Sequence of chain 2.A:
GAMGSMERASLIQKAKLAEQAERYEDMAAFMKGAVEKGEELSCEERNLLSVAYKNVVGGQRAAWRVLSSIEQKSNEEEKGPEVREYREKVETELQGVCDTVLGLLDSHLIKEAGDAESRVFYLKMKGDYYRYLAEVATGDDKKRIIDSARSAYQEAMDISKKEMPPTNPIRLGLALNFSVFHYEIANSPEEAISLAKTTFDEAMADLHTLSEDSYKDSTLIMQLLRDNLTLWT

This protein binds this small molecule.
Small molecule (SMILES): CC(C)[C@H](NC(=O)[C@@H](NC(=O)[C@H](C)NC(=O)[C@@H]1CCCN1C(=O)[C@@H](N)Cc1ccccc1)[C@@H](C)OP(=O)(O)O)C(=O)O

Binding-site contacts:
Ligand atom CE2 contacts residue ARG65 of chain 2.A at 3.6 Å.
Ligand atom N contacts residue ASN180 of chain 2.A at 2.9 Å (h-bond).
Ligand atom O contacts residue VAL183 of chain 2.A at 3.5 Å.
Ligand atom CD1 contacts residue ARG65 of chain 2.A at 3.0 Å.
Ligand atom CG2 contacts residue ASN180 of chain 2.A at 3.6 Å.
Ligand atom O3P contacts residue TYR135 of chain 2.A at 2.6 Å (h-bond).
Ligand atom C contacts residue LYS127 of chain 2.A at 3.7 Å.
Ligand atom CA contacts residue ASN231 of chain 2.A at 3.6 Å.
Ligand atom O3P contacts residue ARG134 of chain 2.A at 2.9 Å (salt-bridge).
Ligand atom O1P contacts residue ARG61 of chain 2.A at 2.9 Å (salt-bridge).
Ligand atom P contacts residue TYR135 of chain 2.A at 3.7 Å.
Ligand atom CG2 contacts residue VAL183 of chain 2.A at 3.7 Å (hydrophobic).
Ligand atom CZ contacts residue ARG65 of chain 2.A at 3.4 Å.
Ligand atom O contacts residue LEU179 of chain 2.A at 3.5 Å.
Ligand atom OXT contacts residue NK61 of chain 2.E at 3.6 Å.
Ligand atom CB contacts residue ASN231 of chain 2.A at 3.6 Å.
Ligand atom CG2 contacts residue GLY176 of chain 2.A at 3.5 Å.
Ligand atom O1P contacts residue LYS54 of chain 2.A at 3.4 Å (salt-bridge).
Ligand atom CA contacts residue ASN180 of chain 2.A at 3.2 Å.
Ligand atom OXT contacts residue LYS54 of chain 2.A at 3.7 Å.
Ligand atom CG1 contacts residue LEU227 of chain 2.A at 3.5 Å (hydrophobic).
Ligand atom CD2 contacts residue ARG65 of chain 2.A at 3.4 Å.
Ligand atom O contacts residue ASN180 of chain 2.A at 2.9 Å (h-bond).
Ligand atom CG contacts residue VAL183 of chain 2.A at 3.8 Å (hydrophobic).
Ligand atom O contacts residue LYS127 of chain 2.A at 2.8 Å (salt-bridge).
Ligand atom CG contacts residue ARG65 of chain 2.A at 3.1 Å.
Ligand atom CB contacts residue ASN180 of chain 2.A at 3.2 Å.
Ligand atom O contacts residue LYS54 of chain 2.A at 3.4 Å (salt-bridge).
Ligand atom P contacts residue ARG61 of chain 2.A at 3.6 Å.
Ligand atom C contacts residue ASN231 of chain 2.A at 3.7 Å.
Ligand atom CA contacts residue LEU179 of chain 2.A at 3.8 Å (hydrophobic).
Ligand atom O2P contacts residue ARG134 of chain 2.A at 2.8 Å (salt-bridge).
Ligand atom CA contacts residue ASN231 of chain 2.A at 3.7 Å.
Ligand atom O contacts residue ASN231 of chain 2.A at 3.0 Å (h-bond).
Ligand atom O2P contacts residue ARG61 of chain 2.A at 2.9 Å (salt-bridge).
Ligand atom C contacts residue ASN180 of chain 2.A at 3.6 Å.
Ligand atom P contacts residue ARG134 of chain 2.A at 3.8 Å.
Ligand atom N contacts residue ASN231 of chain 2.A at 2.9 Å (h-bond).
Ligand atom CB contacts residue ASN231 of chain 2.A at 3.6 Å.
Ligand atom CE1 contacts residue ARG65 of chain 2.A at 3.1 Å.